Binding-site contacts:
Ligand atom N7 contacts residue GLY437 of chain 20.A at 3.5 Å (h-bond).
Ligand atom O3' contacts residue GLU215 of chain 20.A at 3.5 Å (salt-bridge).
Ligand atom C2' contacts residue GLU215 of chain 20.A at 3.6 Å.
Ligand atom N9 contacts residue PRO218 of chain 20.A at 4.2 Å.
Ligand atom O2P contacts residue HIS426 of chain 20.A at 3.6 Å.
Ligand atom N7 contacts residue PRO429 of chain 20.A at 4.3 Å.
Ligand atom C6 contacts residue HIS428 of chain 20.A at 4.2 Å.
Ligand atom N3 contacts residue PRO429 of chain 20.A at 4.4 Å.
Ligand atom O3' contacts residue GLY437 of chain 20.A at 3.9 Å.
Ligand atom O1P contacts residue HIS426 of chain 20.A at 2.7 Å (h-bond).
Ligand atom O3' contacts residue ILE420 of chain 20.A at 4.2 Å.
Ligand atom N6 contacts residue ASP407 of chain 20.A at 3.6 Å (salt-bridge).
Ligand atom P contacts residue LYS439 of chain 20.A at 3.3 Å.
Ligand atom O3' contacts residue LYS439 of chain 20.A at 3.5 Å.
Ligand atom C2' contacts residue GLY437 of chain 20.A at 2.8 Å.
Ligand atom C8 contacts residue GLY437 of chain 20.A at 2.8 Å.
Ligand atom C1' contacts residue GLY437 of chain 20.A at 3.3 Å.
Ligand atom C8 contacts residue VAL217 of chain 20.A at 3.5 Å (hydrophobic).
Ligand atom C6 contacts residue PRO218 of chain 20.A at 4.2 Å (hydrophobic).
Ligand atom C3' contacts residue GLY437 of chain 20.A at 3.9 Å.
Ligand atom N6 contacts residue HIS428 of chain 20.A at 4.0 Å.
Ligand atom C4 contacts residue PRO218 of chain 20.A at 4.1 Å (hydrophobic).
Ligand atom N6 contacts residue SER430 of chain 20.A at 3.7 Å.
Ligand atom P contacts residue HIS426 of chain 20.A at 3.9 Å.
Ligand atom C2' contacts residue ASP216 of chain 20.A at 4.3 Å.
Ligand atom C8 contacts residue PRO429 of chain 20.A at 4.3 Å (hydrophobic).
Ligand atom N9 contacts residue VAL217 of chain 20.A at 4.4 Å.
Ligand atom C6 contacts residue SER430 of chain 20.A at 4.2 Å.
Ligand atom O1P contacts residue LYS439 of chain 20.A at 2.6 Å.
Ligand atom O3P contacts residue LYS439 of chain 20.A at 2.9 Å.
Ligand atom N9 contacts residue GLY437 of chain 20.A at 3.3 Å (h-bond).
Ligand atom O5' contacts residue LYS439 of chain 20.A at 3.8 Å.
Ligand atom N7 contacts residue VAL217 of chain 20.A at 3.7 Å.
Ligand atom N9 contacts residue PRO429 of chain 20.A at 4.3 Å.
Ligand atom C5 contacts residue PRO218 of chain 20.A at 4.0 Å (hydrophobic).
Ligand atom C8 contacts residue PRO218 of chain 20.A at 4.2 Å (hydrophobic).
Ligand atom C3' contacts residue GLU215 of chain 20.A at 3.3 Å.
Ligand atom C2 contacts residue HIS428 of chain 20.A at 3.8 Å.
Ligand atom N1 contacts residue HIS428 of chain 20.A at 3.3 Å.
Ligand atom N7 contacts residue PRO218 of chain 20.A at 4.0 Å.

The small molecule below binds the protein below.
Small molecule (SMILES): Nc1ncnc2c1ncn2[C@@H]1C[C@@H](O)[C@@H](COP(=O)(O)O)O1

Sequence of chain 20.A:
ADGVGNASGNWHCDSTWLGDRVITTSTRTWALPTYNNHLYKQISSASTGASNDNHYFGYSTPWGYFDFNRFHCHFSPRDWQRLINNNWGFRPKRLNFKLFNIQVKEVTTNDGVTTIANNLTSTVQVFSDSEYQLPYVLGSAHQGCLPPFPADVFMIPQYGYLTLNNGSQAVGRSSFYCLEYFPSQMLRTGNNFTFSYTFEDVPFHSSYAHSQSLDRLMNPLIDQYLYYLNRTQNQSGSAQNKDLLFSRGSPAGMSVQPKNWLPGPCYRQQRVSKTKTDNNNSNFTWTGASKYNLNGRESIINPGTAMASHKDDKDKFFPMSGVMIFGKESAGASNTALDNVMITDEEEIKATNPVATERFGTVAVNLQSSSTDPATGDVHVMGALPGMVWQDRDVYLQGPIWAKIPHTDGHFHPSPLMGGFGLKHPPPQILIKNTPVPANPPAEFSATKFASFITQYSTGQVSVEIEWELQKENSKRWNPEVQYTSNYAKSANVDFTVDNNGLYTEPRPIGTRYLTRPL